This small molecule binds to this protein.
Small molecule (SMILES): CC(=O)N[C@@H]1[C@@H](O)[C@H](O)[C@@H](CO)O[C@H]1O

Sequence of chain 1.A:
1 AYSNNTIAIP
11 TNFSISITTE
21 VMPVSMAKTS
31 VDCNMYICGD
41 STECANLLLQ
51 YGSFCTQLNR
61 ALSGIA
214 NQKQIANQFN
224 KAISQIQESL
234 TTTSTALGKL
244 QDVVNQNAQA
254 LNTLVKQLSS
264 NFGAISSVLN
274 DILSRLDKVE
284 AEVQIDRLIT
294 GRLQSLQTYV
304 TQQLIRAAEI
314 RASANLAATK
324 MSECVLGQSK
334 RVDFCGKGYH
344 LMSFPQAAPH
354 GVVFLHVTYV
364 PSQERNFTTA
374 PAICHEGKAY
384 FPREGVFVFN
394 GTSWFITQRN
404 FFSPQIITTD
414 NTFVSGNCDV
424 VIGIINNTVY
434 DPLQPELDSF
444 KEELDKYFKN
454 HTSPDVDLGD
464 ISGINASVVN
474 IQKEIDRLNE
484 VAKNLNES

Binding-site contacts:
Ligand atom O5 contacts residue ASN12 of chain 1.A at 2.5 Å (h-bond).
Ligand atom C3 contacts residue ASN12 of chain 1.A at 3.9 Å.
Ligand atom C1 contacts residue ASN12 of chain 1.A at 1.5 Å.
Ligand atom C5 contacts residue ASN12 of chain 1.A at 3.7 Å.
Ligand atom C2 contacts residue ASN12 of chain 1.A at 2.6 Å.
Ligand atom O5 contacts residue GLN366 of chain 1.A at 3.9 Å.
Ligand atom C7 contacts residue ASN12 of chain 1.A at 3.3 Å.
Ligand atom C4 contacts residue ASN12 of chain 1.A at 4.3 Å.
Ligand atom O7 contacts residue ASN12 of chain 1.A at 3.3 Å (h-bond).
Ligand atom O5 contacts residue THR11 of chain 1.A at 4.2 Å.
Ligand atom C1 contacts residue GLN366 of chain 1.A at 3.7 Å.
Ligand atom C7 contacts residue VAL417 of chain 1.B at 4.2 Å (hydrophobic).
Ligand atom N2 contacts residue ASN12 of chain 1.A at 2.9 Å (h-bond).
Ligand atom C8 contacts residue VAL417 of chain 1.B at 3.2 Å (hydrophobic).
Ligand atom C8 contacts residue ASN12 of chain 1.A at 4.2 Å.

Sequence of chain 1.B:
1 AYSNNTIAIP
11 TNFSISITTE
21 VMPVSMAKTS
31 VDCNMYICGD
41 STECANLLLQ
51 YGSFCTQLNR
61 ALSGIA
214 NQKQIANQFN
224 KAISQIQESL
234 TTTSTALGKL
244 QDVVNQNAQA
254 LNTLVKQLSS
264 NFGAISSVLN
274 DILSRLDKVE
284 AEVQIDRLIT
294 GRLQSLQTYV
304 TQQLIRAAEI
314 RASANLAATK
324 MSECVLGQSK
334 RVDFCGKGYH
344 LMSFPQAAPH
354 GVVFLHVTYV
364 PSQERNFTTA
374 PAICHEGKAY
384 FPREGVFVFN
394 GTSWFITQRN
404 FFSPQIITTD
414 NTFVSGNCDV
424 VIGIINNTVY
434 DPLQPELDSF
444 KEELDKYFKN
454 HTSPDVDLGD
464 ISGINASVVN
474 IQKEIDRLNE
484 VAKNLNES